The small molecule below binds the protein below.
Small molecule (SMILES): C[C@@H](CCC(=O)O)C(=O)O

Binding-site contacts:
Ligand atom O9 contacts residue ALA153 of chain 1.B at 3.4 Å (h-bond).
Ligand atom O8 contacts residue GLU150 of chain 1.B at 2.8 Å (salt-bridge).
Ligand atom C7 contacts residue ILE156 of chain 1.B at 4.4 Å (hydrophobic).
Ligand atom O8 contacts residue GLY154 of chain 1.B at 4.5 Å.
Ligand atom O8 contacts residue PRO151 of chain 1.B at 4.4 Å.
Ligand atom O8 contacts residue ALA129 of chain 1.B at 3.5 Å (h-bond).
Ligand atom C3 contacts residue ALA153 of chain 1.B at 3.8 Å (hydrophobic).
Ligand atom O10 contacts residue ILE156 of chain 1.B at 3.8 Å.
Ligand atom O12 contacts residue GLY154 of chain 1.B at 4.4 Å.
Ligand atom C5 contacts residue ALA153 of chain 1.B at 3.2 Å (hydrophobic).
Ligand atom C5 contacts residue ILE156 of chain 1.B at 4.2 Å (hydrophobic).
Ligand atom C1 contacts residue ALA153 of chain 1.B at 2.6 Å (hydrophobic).
Ligand atom C1 contacts residue GLU150 of chain 1.B at 3.2 Å.
Ligand atom C4 contacts residue GLU150 of chain 1.B at 4.0 Å.
Ligand atom C2 contacts residue ALA153 of chain 1.B at 3.0 Å (hydrophobic).
Ligand atom C5 contacts residue LYS155 of chain 1.B at 3.4 Å.
Ligand atom O8 contacts residue ALA153 of chain 1.B at 2.3 Å (h-bond).
Ligand atom C4 contacts residue GLY154 of chain 1.B at 4.4 Å.
Ligand atom C4 contacts residue ALA153 of chain 1.B at 3.9 Å (hydrophobic).
Ligand atom C4 contacts residue ILE156 of chain 1.B at 4.1 Å (hydrophobic).
Ligand atom C3 contacts residue GLU150 of chain 1.B at 4.1 Å.
Ligand atom C1 contacts residue ALA129 of chain 1.B at 4.4 Å (hydrophobic).
Ligand atom C5 contacts residue GLY154 of chain 1.B at 3.1 Å.
Ligand atom C2 contacts residue GLU150 of chain 1.B at 2.7 Å.

Sequence of chain 1.B:
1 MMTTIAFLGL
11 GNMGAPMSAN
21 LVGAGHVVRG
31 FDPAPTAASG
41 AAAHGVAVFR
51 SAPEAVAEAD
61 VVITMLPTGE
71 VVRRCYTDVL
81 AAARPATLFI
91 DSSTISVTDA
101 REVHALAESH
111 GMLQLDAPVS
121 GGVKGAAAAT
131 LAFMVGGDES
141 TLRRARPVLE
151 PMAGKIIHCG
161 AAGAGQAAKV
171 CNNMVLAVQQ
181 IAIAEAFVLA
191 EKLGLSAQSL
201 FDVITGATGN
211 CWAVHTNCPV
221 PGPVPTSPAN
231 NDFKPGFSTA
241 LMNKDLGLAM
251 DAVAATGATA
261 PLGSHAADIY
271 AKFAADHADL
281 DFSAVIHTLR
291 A